Sequence of chain 1.A:
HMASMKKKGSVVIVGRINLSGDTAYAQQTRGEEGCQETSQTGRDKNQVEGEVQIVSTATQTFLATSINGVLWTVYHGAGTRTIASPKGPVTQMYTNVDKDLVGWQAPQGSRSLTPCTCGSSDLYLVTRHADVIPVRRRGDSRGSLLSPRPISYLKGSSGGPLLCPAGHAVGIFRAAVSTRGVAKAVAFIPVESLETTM

Binding-site contacts:
Ligand atom N08 contacts residue HIS96 of chain 1.A at 3.3 Å (h-bond).
Ligand atom C32 contacts residue VAL117 of chain 1.A at 3.4 Å (hydrophobic).
Ligand atom C21 contacts residue ALA196 of chain 1.A at 3.5 Å (hydrophobic).
Ligand atom C46 contacts residue HIS96 of chain 1.A at 3.6 Å.
Ligand atom O39 contacts residue SER177 of chain 1.A at 3.4 Å (h-bond).
Ligand atom O39 contacts residue SER178 of chain 1.A at 3.4 Å (h-bond).
Ligand atom O39 contacts residue LEU174 of chain 1.A at 3.5 Å (h-bond).
Ligand atom C37 contacts residue SER178 of chain 1.A at 3.5 Å.
Ligand atom O41 contacts residue GLY176 of chain 1.A at 2.9 Å (h-bond).
Ligand atom C52 contacts residue PHE193 of chain 1.A at 3.4 Å (hydrophobic).
Ligand atom C48 contacts residue LYS175 of chain 1.A at 3.6 Å.
Ligand atom O39 contacts residue GLY176 of chain 1.A at 3.0 Å (h-bond).
Ligand atom N08 contacts residue ARG194 of chain 1.A at 2.8 Å (salt-bridge).
Ligand atom C44 contacts residue HIS96 of chain 1.A at 3.4 Å.
Ligand atom C33 contacts residue VAL117 of chain 1.A at 3.3 Å (hydrophobic).
Ligand atom O42 contacts residue SER178 of chain 1.A at 2.8 Å (h-bond).
Ligand atom C43 contacts residue HIS96 of chain 1.A at 3.6 Å.
Ligand atom N28 contacts residue ASP120 of chain 1.A at 3.5 Å (salt-bridge).
Ligand atom S40 contacts residue SER178 of chain 1.A at 3.5 Å (h-bond).
Ligand atom O34 contacts residue TYR95 of chain 1.A at 3.3 Å.
Ligand atom C27 contacts residue ASP120 of chain 1.A at 3.5 Å.
Ligand atom O12 contacts residue ALA195 of chain 1.A at 3.2 Å.
Ligand atom N13 contacts residue ALA196 of chain 1.A at 2.9 Å (h-bond).
Ligand atom C01 contacts residue HIS96 of chain 1.A at 3.6 Å.
Ligand atom O42 contacts residue GLY176 of chain 1.A at 3.2 Å.
Ligand atom C46 contacts residue GLN80 of chain 1.A at 3.4 Å.
Ligand atom C45 contacts residue GLN80 of chain 1.A at 3.6 Å.
Ligand atom O12 contacts residue ALA196 of chain 1.A at 3.0 Å (h-bond).
Ligand atom C30 contacts residue HIS96 of chain 1.A at 3.4 Å.
Ligand atom O15 contacts residue ALA196 of chain 1.A at 3.6 Å.
Ligand atom C02 contacts residue HIS96 of chain 1.A at 3.5 Å.
Ligand atom O42 contacts residue PHE82 of chain 1.A at 3.3 Å.
Ligand atom C06 contacts residue HIS96 of chain 1.A at 3.5 Å.
Ligand atom C48 contacts residue LEU174 of chain 1.A at 3.5 Å (hydrophobic).
Ligand atom N38 contacts residue SER178 of chain 1.A at 3.4 Å (h-bond).
Ligand atom N38 contacts residue HIS96 of chain 1.A at 3.1 Å (h-bond).
Ligand atom C01 contacts residue ARG194 of chain 1.A at 3.7 Å.
Ligand atom C45 contacts residue THR81 of chain 1.A at 3.6 Å.
Ligand atom C19 contacts residue ALA195 of chain 1.A at 3.7 Å (hydrophobic).
Ligand atom C33 contacts residue ASP120 of chain 1.A at 3.5 Å.

A small-molecule ligand and the protein it binds are described below.
Small molecule (SMILES): COc1ccc2nc(C)c(O[C@@H]3C[C@H]4C(=O)N[C@]5(C(=O)NS(=O)(=O)C6(C)CC6)C[C@H]5/C=C\CCCCC[C@H](NC(=O)OC5(C)CC5)C(=O)N4C3)nc2c1